A protein and the small-molecule ligand that binds it are described below.
Small molecule (SMILES): CCOP(=O)(O)OC[C@H](O)CO

Binding-site contacts:
Ligand atom P1 contacts residue MET38 of chain 1.TB at 3.4 Å.
Ligand atom O1 contacts residue VAL43 of chain 1.EB at 4.3 Å.
Ligand atom C5 contacts residue LYS44 of chain 1.EB at 4.1 Å.
Ligand atom C2 contacts residue LYS44 of chain 1.EB at 4.3 Å.
Ligand atom C4 contacts residue MET39 of chain 1.TB at 3.9 Å (hydrophobic).
Ligand atom C3 contacts residue LYS44 of chain 1.EB at 4.3 Å.
Ligand atom O4 contacts residue LYS44 of chain 1.EB at 3.4 Å.
Ligand atom C2 contacts residue VAL43 of chain 1.EB at 3.8 Å (hydrophobic).
Ligand atom C4 contacts residue LYS44 of chain 1.EB at 3.9 Å.
Ligand atom P1 contacts residue LYS44 of chain 1.EB at 4.2 Å.
Ligand atom O5 contacts residue LYS44 of chain 1.EB at 2.8 Å (salt-bridge).
Ligand atom O3 contacts residue MET38 of chain 1.TB at 3.0 Å (h-bond).
Ligand atom O4 contacts residue MET39 of chain 1.TB at 3.8 Å.
Ligand atom O3 contacts residue LYS44 of chain 1.EB at 3.7 Å.
Ligand atom O5 contacts residue MET39 of chain 1.TB at 2.8 Å (h-bond).
Ligand atom O2 contacts residue MET39 of chain 1.TB at 4.0 Å.
Ligand atom O1 contacts residue LYS44 of chain 1.EB at 3.8 Å.
Ligand atom O2 contacts residue MET38 of chain 1.TB at 3.0 Å (h-bond).
Ligand atom O4 contacts residue MET38 of chain 1.TB at 4.3 Å.
Ligand atom C3 contacts residue MET39 of chain 1.TB at 4.0 Å (hydrophobic).
Ligand atom O3 contacts residue VAL32 of chain 1.SB at 4.4 Å.
Ligand atom C1 contacts residue VAL43 of chain 1.EB at 3.4 Å (hydrophobic).

Sequence of chain 1.TB:
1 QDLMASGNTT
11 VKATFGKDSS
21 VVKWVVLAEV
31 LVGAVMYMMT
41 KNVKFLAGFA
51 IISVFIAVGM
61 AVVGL

Sequence of chain 1.SB:
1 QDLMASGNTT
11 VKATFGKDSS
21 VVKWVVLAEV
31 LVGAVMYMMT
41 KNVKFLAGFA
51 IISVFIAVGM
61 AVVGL

Sequence of chain 1.EB:
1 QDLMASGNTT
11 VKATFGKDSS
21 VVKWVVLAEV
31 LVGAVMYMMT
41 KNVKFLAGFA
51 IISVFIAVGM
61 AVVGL